The small molecule below binds the protein below.
Small molecule (SMILES): O=C(O)c1ccc(O)cc1O

Sequence of chain 1.A:
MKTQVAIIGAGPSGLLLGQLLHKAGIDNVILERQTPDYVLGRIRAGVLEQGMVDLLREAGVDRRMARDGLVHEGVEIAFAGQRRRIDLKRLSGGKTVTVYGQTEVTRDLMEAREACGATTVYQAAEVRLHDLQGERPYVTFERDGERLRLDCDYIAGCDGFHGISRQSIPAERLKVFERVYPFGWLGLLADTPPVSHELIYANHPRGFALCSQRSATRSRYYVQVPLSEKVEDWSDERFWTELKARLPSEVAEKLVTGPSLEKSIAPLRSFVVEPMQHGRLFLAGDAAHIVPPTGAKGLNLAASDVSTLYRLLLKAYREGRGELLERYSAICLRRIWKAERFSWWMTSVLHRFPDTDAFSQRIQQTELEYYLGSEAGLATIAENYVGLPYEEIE

Binding-site contacts:
Ligand atom C2 contacts residue FAD1 of chain 1.D at 3.9 Å.
Ligand atom C1' contacts residue TYR222 of chain 1.A at 3.7 Å (hydrophobic).
Ligand atom C6 contacts residue LEU199 of chain 1.A at 3.9 Å (hydrophobic).
Ligand atom C6 contacts residue LEU210 of chain 1.A at 4.1 Å (hydrophobic).
Ligand atom C4 contacts residue TYR201 of chain 1.A at 3.5 Å (hydrophobic).
Ligand atom O1' contacts residue ARG44 of chain 1.A at 3.3 Å (salt-bridge).
Ligand atom C3 contacts residue PRO293 of chain 1.A at 3.5 Å (hydrophobic).
Ligand atom O4 contacts residue PRO293 of chain 1.A at 3.0 Å (h-bond).
Ligand atom O4 contacts residue TYR201 of chain 1.A at 2.8 Å (h-bond).
Ligand atom C3 contacts residue LEU210 of chain 1.A at 3.9 Å (hydrophobic).
Ligand atom O4 contacts residue ALA296 of chain 1.A at 3.7 Å.
Ligand atom C6 contacts residue SER212 of chain 1.A at 3.6 Å.
Ligand atom C4 contacts residue ALA296 of chain 1.A at 4.0 Å (hydrophobic).
Ligand atom C5 contacts residue VAL47 of chain 1.A at 3.9 Å (hydrophobic).
Ligand atom C4 contacts residue LEU210 of chain 1.A at 3.7 Å (hydrophobic).
Ligand atom C1' contacts residue ARG214 of chain 1.A at 3.6 Å.
Ligand atom C4 contacts residue PRO293 of chain 1.A at 3.7 Å (hydrophobic).
Ligand atom C6 contacts residue VAL47 of chain 1.A at 3.8 Å (hydrophobic).
Ligand atom C1 contacts residue SER212 of chain 1.A at 4.0 Å.
Ligand atom O4 contacts residue THR294 of chain 1.A at 3.4 Å (h-bond).
Ligand atom O2' contacts residue SER212 of chain 1.A at 2.8 Å (h-bond).
Ligand atom O2 contacts residue ARG44 of chain 1.A at 4.1 Å.
Ligand atom O2' contacts residue ARG214 of chain 1.A at 2.8 Å (salt-bridge).
Ligand atom C3 contacts residue FAD1 of chain 1.D at 3.9 Å.
Ligand atom C3 contacts residue TRP185 of chain 1.A at 3.8 Å (hydrophobic).
Ligand atom O1' contacts residue GLY46 of chain 1.A at 3.8 Å.
Ligand atom O1' contacts residue ALA45 of chain 1.A at 4.2 Å.
Ligand atom O4 contacts residue LEU210 of chain 1.A at 4.2 Å.
Ligand atom C5 contacts residue TYR201 of chain 1.A at 3.4 Å (hydrophobic).
Ligand atom O1' contacts residue TYR222 of chain 1.A at 2.7 Å (h-bond).
Ligand atom O2 contacts residue TYR222 of chain 1.A at 3.0 Å (h-bond).
Ligand atom C1 contacts residue TYR222 of chain 1.A at 4.1 Å (hydrophobic).
Ligand atom O1' contacts residue ARG214 of chain 1.A at 2.9 Å (salt-bridge).
Ligand atom C5 contacts residue LEU210 of chain 1.A at 3.8 Å (hydrophobic).
Ligand atom C1' contacts residue SER212 of chain 1.A at 3.7 Å.
Ligand atom C5 contacts residue LEU199 of chain 1.A at 3.8 Å (hydrophobic).
Ligand atom C2 contacts residue TYR222 of chain 1.A at 4.0 Å (hydrophobic).
Ligand atom C1' contacts residue GLY46 of chain 1.A at 3.9 Å.
Ligand atom O2 contacts residue FAD1 of chain 1.D at 2.8 Å (h-bond).
Ligand atom O2' contacts residue GLY46 of chain 1.A at 3.9 Å.